Sequence of chain 1.B:
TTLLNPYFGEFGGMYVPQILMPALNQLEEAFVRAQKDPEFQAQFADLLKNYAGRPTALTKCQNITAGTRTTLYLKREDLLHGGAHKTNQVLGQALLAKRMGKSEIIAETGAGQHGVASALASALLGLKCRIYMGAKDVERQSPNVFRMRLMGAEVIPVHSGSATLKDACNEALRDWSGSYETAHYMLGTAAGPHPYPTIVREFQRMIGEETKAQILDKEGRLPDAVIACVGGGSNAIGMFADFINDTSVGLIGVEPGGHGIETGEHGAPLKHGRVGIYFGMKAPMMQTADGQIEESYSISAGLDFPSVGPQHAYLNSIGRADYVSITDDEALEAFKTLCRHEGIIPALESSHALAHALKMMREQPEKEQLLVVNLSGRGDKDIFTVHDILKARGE

Binding-site contacts:
Ligand atom O7 contacts residue ALA129 of chain 1.A at 3.8 Å.
Ligand atom C3 contacts residue LEU100 of chain 1.A at 3.7 Å (hydrophobic).
Ligand atom O17 contacts residue PHE212 of chain 1.A at 3.6 Å.
Ligand atom C12 contacts residue LEU100 of chain 1.A at 3.8 Å (hydrophobic).
Ligand atom F9 contacts residue ILE153 of chain 1.A at 2.9 Å.
Ligand atom C12 contacts residue TYR175 of chain 1.A at 3.3 Å (hydrophobic).
Ligand atom C2 contacts residue ILE153 of chain 1.A at 3.8 Å (hydrophobic).
Ligand atom O21 contacts residue SER235 of chain 1.A at 3.5 Å (h-bond).
Ligand atom C4 contacts residue TYR175 of chain 1.A at 3.9 Å (hydrophobic).
Ligand atom O21 contacts residue GLY234 of chain 1.A at 3.1 Å (h-bond).
Ligand atom C3 contacts residue PHE212 of chain 1.A at 3.8 Å (hydrophobic).
Ligand atom C8 contacts residue ALA59 of chain 1.A at 3.6 Å (hydrophobic).
Ligand atom C5 contacts residue LEU100 of chain 1.A at 3.8 Å (hydrophobic).
Ligand atom C12 contacts residue GLU49 of chain 1.A at 3.2 Å.
Ligand atom F10 contacts residue PRO17 of chain 1.B at 3.2 Å.
Ligand atom C4 contacts residue PHE212 of chain 1.A at 3.8 Å (hydrophobic).
Ligand atom C16 contacts residue TYR175 of chain 1.A at 3.9 Å (hydrophobic).
Ligand atom C2 contacts residue LEU100 of chain 1.A at 3.8 Å (hydrophobic).
Ligand atom C15 contacts residue ILE232 of chain 1.A at 3.8 Å (hydrophobic).
Ligand atom C5 contacts residue ASP60 of chain 1.A at 3.5 Å.
Ligand atom C16 contacts residue GLY234 of chain 1.A at 3.4 Å.
Ligand atom C15 contacts residue TYR175 of chain 1.A at 3.2 Å (hydrophobic).
Ligand atom O14 contacts residue GLU49 of chain 1.A at 2.4 Å (salt-bridge).
Ligand atom O19 contacts residue GLY213 of chain 1.A at 3.0 Å (h-bond).
Ligand atom O7 contacts residue ALA59 of chain 1.A at 3.3 Å.
Ligand atom O14 contacts residue TYR175 of chain 1.A at 2.8 Å (h-bond).
Ligand atom O20 contacts residue SER235 of chain 1.A at 2.6 Å (h-bond).
Ligand atom F9 contacts residue PHE212 of chain 1.A at 3.7 Å.
Ligand atom F11 contacts residue ALA59 of chain 1.A at 3.5 Å.
Ligand atom C6 contacts residue ASP60 of chain 1.A at 3.5 Å.
Ligand atom F10 contacts residue ALA59 of chain 1.A at 3.0 Å.
Ligand atom C15 contacts residue GLU49 of chain 1.A at 3.9 Å.
Ligand atom N13 contacts residue TYR175 of chain 1.A at 3.1 Å (h-bond).
Ligand atom F11 contacts residue PHE212 of chain 1.A at 3.3 Å.
Ligand atom O19 contacts residue SER235 of chain 1.A at 3.9 Å.
Ligand atom C4 contacts residue LEU100 of chain 1.A at 3.5 Å (hydrophobic).
Ligand atom O21 contacts residue GLY213 of chain 1.A at 3.8 Å.
Ligand atom O19 contacts residue PHE212 of chain 1.A at 3.5 Å.
Ligand atom O20 contacts residue GLY234 of chain 1.A at 3.9 Å.
Ligand atom P18 contacts residue SER235 of chain 1.A at 3.6 Å.

Sequence of chain 1.A:
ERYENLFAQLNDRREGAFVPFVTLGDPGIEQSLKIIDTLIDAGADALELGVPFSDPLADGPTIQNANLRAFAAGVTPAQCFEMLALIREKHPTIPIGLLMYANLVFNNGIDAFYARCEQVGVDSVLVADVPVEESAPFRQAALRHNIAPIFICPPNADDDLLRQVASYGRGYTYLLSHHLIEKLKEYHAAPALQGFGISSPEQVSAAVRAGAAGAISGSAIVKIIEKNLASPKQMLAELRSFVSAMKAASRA

This small molecule binds to this protein.
Small molecule (SMILES): O=C(NCCOP(=O)(O)O)c1ccc(OC(F)(F)F)cc1